Sequence of chain 25.H:
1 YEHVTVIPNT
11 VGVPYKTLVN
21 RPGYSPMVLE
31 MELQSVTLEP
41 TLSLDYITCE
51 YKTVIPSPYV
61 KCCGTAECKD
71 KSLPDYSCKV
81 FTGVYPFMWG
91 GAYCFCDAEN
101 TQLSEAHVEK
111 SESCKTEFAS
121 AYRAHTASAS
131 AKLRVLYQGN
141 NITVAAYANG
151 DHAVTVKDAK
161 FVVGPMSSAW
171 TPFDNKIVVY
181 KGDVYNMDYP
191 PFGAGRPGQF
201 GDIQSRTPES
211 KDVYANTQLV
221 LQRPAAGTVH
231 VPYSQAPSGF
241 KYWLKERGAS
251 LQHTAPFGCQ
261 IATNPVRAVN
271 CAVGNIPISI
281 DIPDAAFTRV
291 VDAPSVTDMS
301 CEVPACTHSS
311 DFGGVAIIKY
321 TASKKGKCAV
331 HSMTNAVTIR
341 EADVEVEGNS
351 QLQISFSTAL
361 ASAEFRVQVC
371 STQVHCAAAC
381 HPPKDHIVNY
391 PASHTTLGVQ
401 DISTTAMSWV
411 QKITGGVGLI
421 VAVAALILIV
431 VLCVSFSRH

Sequence of chain 25.B:
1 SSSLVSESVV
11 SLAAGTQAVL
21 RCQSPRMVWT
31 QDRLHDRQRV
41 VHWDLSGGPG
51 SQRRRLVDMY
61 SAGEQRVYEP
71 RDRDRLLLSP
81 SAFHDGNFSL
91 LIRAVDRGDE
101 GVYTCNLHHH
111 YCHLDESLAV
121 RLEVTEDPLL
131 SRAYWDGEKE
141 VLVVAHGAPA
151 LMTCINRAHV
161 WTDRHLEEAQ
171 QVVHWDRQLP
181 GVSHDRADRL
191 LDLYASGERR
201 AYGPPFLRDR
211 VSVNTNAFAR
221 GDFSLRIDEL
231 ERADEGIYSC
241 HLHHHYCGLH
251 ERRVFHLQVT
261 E

The small molecule below binds the protein below.
Small molecule (SMILES): CC(=O)N[C@@H]1[C@@H](O)[C@H](O)[C@@H](CO)O[C@H]1O

Sequence of chain 25.I:
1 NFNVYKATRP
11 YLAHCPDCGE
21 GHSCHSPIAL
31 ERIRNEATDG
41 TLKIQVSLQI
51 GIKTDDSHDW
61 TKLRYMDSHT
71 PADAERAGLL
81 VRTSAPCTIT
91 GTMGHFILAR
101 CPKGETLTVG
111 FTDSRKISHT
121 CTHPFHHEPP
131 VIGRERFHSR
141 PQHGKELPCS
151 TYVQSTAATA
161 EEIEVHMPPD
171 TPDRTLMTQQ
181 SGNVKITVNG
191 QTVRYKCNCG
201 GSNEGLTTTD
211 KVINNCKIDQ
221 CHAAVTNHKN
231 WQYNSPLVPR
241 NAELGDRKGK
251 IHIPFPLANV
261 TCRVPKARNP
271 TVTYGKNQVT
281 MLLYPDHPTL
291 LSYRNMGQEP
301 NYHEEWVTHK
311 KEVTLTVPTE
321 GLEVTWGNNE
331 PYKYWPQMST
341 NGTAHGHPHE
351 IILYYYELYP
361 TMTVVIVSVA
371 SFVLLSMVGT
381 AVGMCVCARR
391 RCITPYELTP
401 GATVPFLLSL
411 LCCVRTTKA

Binding-site contacts:
Ligand atom C7 contacts residue ASN259 of chain 25.I at 3.1 Å.
Ligand atom O5 contacts residue THR116 of chain 25.H at 4.3 Å.
Ligand atom C4 contacts residue LYS115 of chain 25.H at 4.5 Å.
Ligand atom O6 contacts residue LYS115 of chain 25.H at 3.7 Å.
Ligand atom C3 contacts residue ASN259 of chain 25.I at 3.8 Å.
Ligand atom C8 contacts residue GLU198 of chain 25.B at 4.1 Å.
Ligand atom O6 contacts residue ASN259 of chain 25.I at 4.5 Å.
Ligand atom C6 contacts residue LYS115 of chain 25.H at 4.3 Å.
Ligand atom O5 contacts residue ASN259 of chain 25.I at 2.3 Å (h-bond).
Ligand atom O7 contacts residue LYS181 of chain 25.H at 4.1 Å.
Ligand atom C8 contacts residue ASN259 of chain 25.I at 4.4 Å.
Ligand atom O6 contacts residue THR116 of chain 25.H at 3.5 Å.
Ligand atom C1 contacts residue ASN259 of chain 25.I at 1.4 Å.
Ligand atom C4 contacts residue ASN259 of chain 25.I at 4.1 Å.
Ligand atom C5 contacts residue ASN259 of chain 25.I at 3.6 Å.
Ligand atom C2 contacts residue ASN259 of chain 25.I at 2.4 Å.
Ligand atom O7 contacts residue ASN259 of chain 25.I at 2.8 Å (h-bond).
Ligand atom N2 contacts residue ASN259 of chain 25.I at 3.0 Å (h-bond).